This protein binds this small molecule.
Small molecule (SMILES): CC(=O)N[C@H]1[C@H](O[C@H]2[C@H](O)[C@@H](NC(C)=O)CO[C@@H]2CO)O[C@H](CO)[C@@H](O)[C@@H]1O

Sequence of chain 1.C:
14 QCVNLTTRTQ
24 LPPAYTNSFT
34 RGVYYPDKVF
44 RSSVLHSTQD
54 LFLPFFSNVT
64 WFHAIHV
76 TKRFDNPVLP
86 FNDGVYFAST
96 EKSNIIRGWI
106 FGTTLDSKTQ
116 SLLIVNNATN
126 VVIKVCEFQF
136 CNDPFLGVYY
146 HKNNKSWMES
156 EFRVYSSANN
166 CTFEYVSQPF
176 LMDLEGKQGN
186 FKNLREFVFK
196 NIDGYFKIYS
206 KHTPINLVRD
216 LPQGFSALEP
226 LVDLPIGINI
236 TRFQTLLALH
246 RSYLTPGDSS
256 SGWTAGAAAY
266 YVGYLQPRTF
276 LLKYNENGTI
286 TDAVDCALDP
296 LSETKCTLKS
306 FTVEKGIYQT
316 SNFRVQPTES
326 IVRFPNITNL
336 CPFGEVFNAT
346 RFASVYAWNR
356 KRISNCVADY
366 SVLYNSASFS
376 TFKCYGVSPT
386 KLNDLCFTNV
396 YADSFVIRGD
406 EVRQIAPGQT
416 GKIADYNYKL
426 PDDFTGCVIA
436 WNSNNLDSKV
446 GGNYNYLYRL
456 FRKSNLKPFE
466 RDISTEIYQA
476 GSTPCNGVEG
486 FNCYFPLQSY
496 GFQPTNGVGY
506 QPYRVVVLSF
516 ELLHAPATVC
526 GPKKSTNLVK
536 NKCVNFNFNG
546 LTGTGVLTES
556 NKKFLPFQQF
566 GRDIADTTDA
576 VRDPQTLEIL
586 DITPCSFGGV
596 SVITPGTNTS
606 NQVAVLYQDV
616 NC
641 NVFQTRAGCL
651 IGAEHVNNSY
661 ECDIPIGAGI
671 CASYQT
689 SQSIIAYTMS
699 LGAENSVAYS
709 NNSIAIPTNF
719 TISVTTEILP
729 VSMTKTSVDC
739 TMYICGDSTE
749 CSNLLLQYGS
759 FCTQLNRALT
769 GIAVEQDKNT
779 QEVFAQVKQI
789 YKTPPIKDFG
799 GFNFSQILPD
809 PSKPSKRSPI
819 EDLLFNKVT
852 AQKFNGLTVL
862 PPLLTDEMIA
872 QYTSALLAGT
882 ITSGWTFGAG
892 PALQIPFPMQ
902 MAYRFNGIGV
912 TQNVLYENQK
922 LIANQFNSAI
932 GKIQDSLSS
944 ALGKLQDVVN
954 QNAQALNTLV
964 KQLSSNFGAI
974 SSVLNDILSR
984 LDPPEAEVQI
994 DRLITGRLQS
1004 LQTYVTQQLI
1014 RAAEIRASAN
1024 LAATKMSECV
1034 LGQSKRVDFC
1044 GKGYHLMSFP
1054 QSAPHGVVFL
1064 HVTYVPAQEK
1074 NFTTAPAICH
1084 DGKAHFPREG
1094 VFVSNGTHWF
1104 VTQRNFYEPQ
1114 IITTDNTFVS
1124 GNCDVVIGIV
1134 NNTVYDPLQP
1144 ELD

Binding-site contacts:
Ligand atom C6 contacts residue GLN926 of chain 1.C at 4.1 Å.
Ligand atom O7 contacts residue ASN717 of chain 1.C at 3.3 Å (h-bond).
Ligand atom O5 contacts residue GLN926 of chain 1.C at 4.2 Å.
Ligand atom O7 contacts residue ASN925 of chain 1.C at 4.3 Å.
Ligand atom O5 contacts residue ASN717 of chain 1.C at 2.4 Å (h-bond).
Ligand atom C5 contacts residue ASN717 of chain 1.C at 3.7 Å.
Ligand atom N2 contacts residue ASN717 of chain 1.C at 2.9 Å (h-bond).
Ligand atom N2 contacts residue LEU922 of chain 1.C at 4.5 Å.
Ligand atom C3 contacts residue LEU922 of chain 1.C at 3.8 Å (hydrophobic).
Ligand atom O7 contacts residue GLN1071 of chain 1.C at 3.6 Å (h-bond).
Ligand atom O3 contacts residue LEU922 of chain 1.C at 4.4 Å.
Ligand atom C5 contacts residue GLN926 of chain 1.C at 3.9 Å.
Ligand atom C4 contacts residue ASN717 of chain 1.C at 4.2 Å.
Ligand atom C3 contacts residue ASN717 of chain 1.C at 3.8 Å.
Ligand atom C7 contacts residue ASN717 of chain 1.C at 3.3 Å.
Ligand atom C2 contacts residue ASN717 of chain 1.C at 2.5 Å.
Ligand atom C8 contacts residue ASN717 of chain 1.C at 4.2 Å.
Ligand atom C1 contacts residue ASN717 of chain 1.C at 1.4 Å.
Ligand atom O4 contacts residue LEU922 of chain 1.C at 4.4 Å.